Binding-site contacts:
Ligand atom S5 contacts residue ASP181 of chain 1.A at 3.5 Å (salt-bridge).
Ligand atom N45 contacts residue ASP48 of chain 1.A at 2.7 Å (salt-bridge).
Ligand atom O6 contacts residue SER216 of chain 1.A at 2.6 Å (h-bond).
Ligand atom C10 contacts residue TYR46 of chain 1.A at 3.3 Å (hydrophobic).
Ligand atom N1 contacts residue TYR46 of chain 1.A at 3.5 Å.
Ligand atom N4 contacts residue GLY220 of chain 1.A at 3.5 Å.
Ligand atom C10 contacts residue ASP48 of chain 1.A at 3.5 Å.
Ligand atom O9 contacts residue GLN266 of chain 1.A at 2.9 Å (h-bond).
Ligand atom O7 contacts residue ILE219 of chain 1.A at 3.3 Å.
Ligand atom O6 contacts residue ASP181 of chain 1.A at 3.6 Å.
Ligand atom C1 contacts residue ASP181 of chain 1.A at 2.7 Å.
Ligand atom C3 contacts residue PHE182 of chain 1.A at 3.5 Å (hydrophobic).
Ligand atom N13 contacts residue ASP48 of chain 1.A at 2.8 Å (salt-bridge).
Ligand atom C3 contacts residue ARG221 of chain 1.A at 3.6 Å.
Ligand atom O9 contacts residue ARG221 of chain 1.A at 3.5 Å (salt-bridge).
Ligand atom S1 contacts residue ASP48 of chain 1.A at 3.5 Å (salt-bridge).
Ligand atom C12 contacts residue PHE182 of chain 1.A at 3.7 Å (hydrophobic).
Ligand atom O6 contacts residue ALA217 of chain 1.A at 3.0 Å (h-bond).
Ligand atom O6 contacts residue ARG221 of chain 1.A at 3.3 Å (salt-bridge).
Ligand atom C21 contacts residue TYR46 of chain 1.A at 3.6 Å (hydrophobic).
Ligand atom C12 contacts residue GLN262 of chain 1.A at 3.6 Å.
Ligand atom C21 contacts residue ASP48 of chain 1.A at 3.5 Å.
Ligand atom O9 contacts residue PHE182 of chain 1.A at 3.0 Å (h-bond).
Ligand atom N4 contacts residue ASP181 of chain 1.A at 3.1 Å (salt-bridge).
Ligand atom C2 contacts residue ASP181 of chain 1.A at 3.0 Å.
Ligand atom O9 contacts residue GLY220 of chain 1.A at 3.6 Å.
Ligand atom C3 contacts residue ASP181 of chain 1.A at 3.0 Å.
Ligand atom N45 contacts residue TYR46 of chain 1.A at 3.6 Å.
Ligand atom C3 contacts residue GLY220 of chain 1.A at 3.6 Å.
Ligand atom S5 contacts residue CYS215 of chain 1.A at 3.6 Å (h-bond).
Ligand atom N4 contacts residue ARG221 of chain 1.A at 3.1 Å (salt-bridge).
Ligand atom O6 contacts residue CYS215 of chain 1.A at 3.3 Å (h-bond).
Ligand atom O9 contacts residue ASP181 of chain 1.A at 3.6 Å (salt-bridge).
Ligand atom O7 contacts residue CYS215 of chain 1.A at 3.4 Å (h-bond).
Ligand atom C8 contacts residue ARG47 of chain 1.A at 3.6 Å.
Ligand atom O7 contacts residue ALA217 of chain 1.A at 3.4 Å.
Ligand atom C15 contacts residue TYR46 of chain 1.A at 3.4 Å (hydrophobic).
Ligand atom O7 contacts residue GLY220 of chain 1.A at 2.8 Å (h-bond).
Ligand atom C2 contacts residue PHE182 of chain 1.A at 3.6 Å (hydrophobic).
Ligand atom C22 contacts residue ASP48 of chain 1.A at 3.6 Å.

The protein below binds the small molecule below.
Small molecule (SMILES): O=C1C[C@@H](c2ccc(C[C@H](Nc3nc4ccccc4s3)c3nc4ccccc4[nH]3)cc2)S(=O)(=O)N1

Sequence of chain 1.A:
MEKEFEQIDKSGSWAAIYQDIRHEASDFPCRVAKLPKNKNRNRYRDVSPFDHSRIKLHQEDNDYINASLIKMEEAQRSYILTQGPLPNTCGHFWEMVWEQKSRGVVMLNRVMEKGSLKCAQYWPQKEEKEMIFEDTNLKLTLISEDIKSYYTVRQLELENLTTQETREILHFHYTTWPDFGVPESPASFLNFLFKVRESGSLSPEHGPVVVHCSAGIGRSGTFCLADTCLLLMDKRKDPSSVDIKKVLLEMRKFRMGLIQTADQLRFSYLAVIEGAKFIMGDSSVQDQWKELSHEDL